Sequence of chain 1.A:
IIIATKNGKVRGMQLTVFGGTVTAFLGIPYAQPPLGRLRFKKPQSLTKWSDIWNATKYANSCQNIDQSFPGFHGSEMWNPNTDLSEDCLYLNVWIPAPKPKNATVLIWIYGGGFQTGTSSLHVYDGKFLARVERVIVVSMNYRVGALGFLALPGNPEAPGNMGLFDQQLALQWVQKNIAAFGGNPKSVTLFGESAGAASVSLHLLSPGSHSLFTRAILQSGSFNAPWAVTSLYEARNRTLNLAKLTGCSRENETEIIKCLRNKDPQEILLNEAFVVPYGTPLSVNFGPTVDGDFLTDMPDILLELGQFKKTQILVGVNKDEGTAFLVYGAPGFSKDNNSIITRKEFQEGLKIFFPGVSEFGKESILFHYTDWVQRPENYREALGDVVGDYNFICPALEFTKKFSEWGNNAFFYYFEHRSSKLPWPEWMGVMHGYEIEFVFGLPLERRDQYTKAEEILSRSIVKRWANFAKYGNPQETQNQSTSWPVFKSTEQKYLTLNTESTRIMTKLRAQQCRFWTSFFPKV

A protein and the small-molecule ligand that binds it are described below.
Small molecule (SMILES): CC(=O)N[C@H]1[C@H](O[C@H]2[C@H](O)[C@@H](NC(C)=O)CO[C@@H]2CO)O[C@H](CO)[C@@H](O)[C@@H]1O

Binding-site contacts:
Ligand atom C8 contacts residue GLY336 of chain 1.A at 4.3 Å.
Ligand atom C6 contacts residue PHE337 of chain 1.A at 4.4 Å (hydrophobic).
Ligand atom C5 contacts residue PHE337 of chain 1.A at 4.2 Å (hydrophobic).
Ligand atom C1 contacts residue SER338 of chain 1.A at 3.8 Å.
Ligand atom C6 contacts residue SER338 of chain 1.A at 4.2 Å.
Ligand atom C3 contacts residue GLY336 of chain 1.A at 4.2 Å.
Ligand atom O5 contacts residue SER338 of chain 1.A at 3.4 Å.
Ligand atom C2 contacts residue ASN341 of chain 1.A at 2.4 Å.
Ligand atom C4 contacts residue ASN341 of chain 1.A at 4.1 Å.
Ligand atom C1 contacts residue GLY336 of chain 1.A at 4.2 Å.
Ligand atom C1 contacts residue ASN341 of chain 1.A at 1.4 Å.
Ligand atom N2 contacts residue ASN341 of chain 1.A at 3.0 Å (h-bond).
Ligand atom C3 contacts residue ASN341 of chain 1.A at 3.7 Å.
Ligand atom C8 contacts residue ASN341 of chain 1.A at 3.3 Å.
Ligand atom C7 contacts residue ASN341 of chain 1.A at 3.4 Å.
Ligand atom O7 contacts residue ASN342 of chain 1.A at 3.5 Å (h-bond).
Ligand atom O7 contacts residue ASN341 of chain 1.A at 4.2 Å.
Ligand atom O7 contacts residue ILE344 of chain 1.A at 4.2 Å.
Ligand atom O7 contacts residue PRO335 of chain 1.A at 3.7 Å.
Ligand atom C7 contacts residue ASN342 of chain 1.A at 4.3 Å.
Ligand atom O4 contacts residue GLY336 of chain 1.A at 4.1 Å.
Ligand atom O7 contacts residue GLY336 of chain 1.A at 2.8 Å (h-bond).
Ligand atom O7 contacts residue SER343 of chain 1.A at 4.3 Å.
Ligand atom C5 contacts residue ASN341 of chain 1.A at 3.6 Å.
Ligand atom N2 contacts residue GLY336 of chain 1.A at 4.4 Å.
Ligand atom O5 contacts residue ASN341 of chain 1.A at 2.2 Å (h-bond).
Ligand atom C7 contacts residue GLY336 of chain 1.A at 3.8 Å.
Ligand atom C5 contacts residue SER338 of chain 1.A at 4.0 Å.